Sequence of chain 9.B:
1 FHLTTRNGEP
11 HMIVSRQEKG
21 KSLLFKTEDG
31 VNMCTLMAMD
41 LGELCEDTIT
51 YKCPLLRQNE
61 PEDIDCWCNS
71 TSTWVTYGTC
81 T

A small-molecule ligand and the protein it binds are described below.
Small molecule (SMILES): CC(=O)N[C@@H]1[C@@H](O)[C@H](O)[C@@H](CO)O[C@H]1O

Binding-site contacts:
Ligand atom O1 contacts residue SER70 of chain 9.B at 4.2 Å.
Ligand atom O3 contacts residue VAL31 of chain 9.B at 3.6 Å.
Ligand atom C3 contacts residue NAG1 of chain 9.R at 3.7 Å.
Ligand atom C6 contacts residue LEU24 of chain 9.B at 4.5 Å (hydrophobic).
Ligand atom C4 contacts residue NAG1 of chain 9.R at 3.2 Å.
Ligand atom O1 contacts residue MET33 of chain 9.B at 3.9 Å.
Ligand atom N2 contacts residue VAL31 of chain 9.B at 4.0 Å.
Ligand atom C8 contacts residue SER70 of chain 9.B at 3.7 Å.
Ligand atom C2 contacts residue ASN69 of chain 9.B at 4.2 Å.
Ligand atom C5 contacts residue NAG1 of chain 9.R at 4.3 Å.
Ligand atom C6 contacts residue ASN69 of chain 9.B at 4.4 Å.
Ligand atom O1 contacts residue VAL31 of chain 9.B at 3.4 Å (h-bond).
Ligand atom O4 contacts residue VAL31 of chain 9.B at 3.3 Å.
Ligand atom C5 contacts residue ASN69 of chain 9.B at 3.7 Å.
Ligand atom O3 contacts residue NAG1 of chain 9.R at 2.6 Å (h-bond).
Ligand atom C1 contacts residue VAL31 of chain 9.B at 4.3 Å (hydrophobic).
Ligand atom C7 contacts residue ASN69 of chain 9.B at 3.8 Å.
Ligand atom O5 contacts residue ASN69 of chain 9.B at 2.8 Å (h-bond).
Ligand atom C6 contacts residue MET33 of chain 9.B at 3.5 Å (hydrophobic).
Ligand atom N2 contacts residue ASN69 of chain 9.B at 4.3 Å.
Ligand atom C7 contacts residue SER70 of chain 9.B at 4.4 Å.
Ligand atom C8 contacts residue ASN69 of chain 9.B at 3.4 Å.
Ligand atom O1 contacts residue ASN69 of chain 9.B at 2.1 Å (h-bond).
Ligand atom C1 contacts residue ASN69 of chain 9.B at 2.7 Å.
Ligand atom C2 contacts residue VAL31 of chain 9.B at 4.0 Å (hydrophobic).
Ligand atom C5 contacts residue MET33 of chain 9.B at 3.7 Å (hydrophobic).
Ligand atom O4 contacts residue NAG1 of chain 9.R at 3.0 Å.
Ligand atom C5 contacts residue VAL31 of chain 9.B at 4.2 Å (hydrophobic).
Ligand atom C6 contacts residue NAG1 of chain 9.R at 4.3 Å.
Ligand atom C4 contacts residue VAL31 of chain 9.B at 3.8 Å (hydrophobic).
Ligand atom C3 contacts residue VAL31 of chain 9.B at 3.0 Å (hydrophobic).
Ligand atom O5 contacts residue MET33 of chain 9.B at 4.2 Å.
Ligand atom O6 contacts residue NAG1 of chain 9.R at 3.0 Å.
Ligand atom O7 contacts residue ASN69 of chain 9.B at 3.8 Å.
Ligand atom C8 contacts residue ARG57 of chain 9.B at 4.2 Å.